Sequence of chain 1.A:
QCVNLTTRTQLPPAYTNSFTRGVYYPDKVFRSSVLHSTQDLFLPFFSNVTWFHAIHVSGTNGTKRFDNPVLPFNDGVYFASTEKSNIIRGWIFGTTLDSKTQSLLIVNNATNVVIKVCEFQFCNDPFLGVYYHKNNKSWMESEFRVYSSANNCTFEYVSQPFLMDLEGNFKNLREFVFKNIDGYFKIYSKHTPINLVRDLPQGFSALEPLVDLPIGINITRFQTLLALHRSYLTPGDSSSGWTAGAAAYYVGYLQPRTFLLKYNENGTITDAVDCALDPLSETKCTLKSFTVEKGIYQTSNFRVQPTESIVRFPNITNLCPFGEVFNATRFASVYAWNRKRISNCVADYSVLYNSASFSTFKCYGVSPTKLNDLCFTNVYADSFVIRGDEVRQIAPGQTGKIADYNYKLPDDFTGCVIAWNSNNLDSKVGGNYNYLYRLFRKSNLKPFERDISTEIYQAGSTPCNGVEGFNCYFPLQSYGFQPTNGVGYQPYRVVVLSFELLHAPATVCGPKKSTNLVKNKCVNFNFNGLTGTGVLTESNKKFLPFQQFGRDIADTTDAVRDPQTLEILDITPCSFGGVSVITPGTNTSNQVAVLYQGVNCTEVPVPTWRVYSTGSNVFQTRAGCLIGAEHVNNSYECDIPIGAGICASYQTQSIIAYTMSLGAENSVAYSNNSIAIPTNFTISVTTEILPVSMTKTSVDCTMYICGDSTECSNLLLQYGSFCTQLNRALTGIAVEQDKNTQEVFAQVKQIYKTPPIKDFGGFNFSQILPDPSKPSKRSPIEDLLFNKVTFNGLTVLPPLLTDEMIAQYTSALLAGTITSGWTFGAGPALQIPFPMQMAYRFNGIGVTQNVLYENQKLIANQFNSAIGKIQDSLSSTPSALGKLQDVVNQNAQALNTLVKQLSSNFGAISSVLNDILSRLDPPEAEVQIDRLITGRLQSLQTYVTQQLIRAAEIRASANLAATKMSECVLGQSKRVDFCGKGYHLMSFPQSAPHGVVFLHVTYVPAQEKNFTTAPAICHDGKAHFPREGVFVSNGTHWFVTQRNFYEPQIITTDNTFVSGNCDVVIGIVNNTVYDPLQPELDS

Binding-site contacts:
Ligand atom C3 contacts residue ASN330 of chain 1.A at 3.8 Å.
Ligand atom C7 contacts residue GLY326 of chain 1.A at 3.8 Å.
Ligand atom N2 contacts residue ASN330 of chain 1.A at 2.9 Å (h-bond).
Ligand atom O5 contacts residue ASN330 of chain 1.A at 2.4 Å (h-bond).
Ligand atom C8 contacts residue GLY326 of chain 1.A at 3.6 Å.
Ligand atom C8 contacts residue LEU355 of chain 1.A at 3.6 Å (hydrophobic).
Ligand atom C5 contacts residue ASN330 of chain 1.A at 3.7 Å.
Ligand atom O7 contacts residue GLY326 of chain 1.A at 4.2 Å.
Ligand atom C7 contacts residue ASN330 of chain 1.A at 4.0 Å.
Ligand atom C2 contacts residue ASN330 of chain 1.A at 2.5 Å.
Ligand atom C1 contacts residue ASN330 of chain 1.A at 1.4 Å.
Ligand atom C4 contacts residue ASN330 of chain 1.A at 4.2 Å.
Ligand atom N2 contacts residue GLY326 of chain 1.A at 4.2 Å.

The small molecule below binds the protein below.
Small molecule (SMILES): CC(=O)N[C@@H]1[C@@H](O)[C@H](O)[C@@H](CO)O[C@H]1O